The protein below binds the small molecule below.
Small molecule (SMILES): CC(=O)N[C@@H]1[C@@H](O)[C@H](O)[C@@H](CO)O[C@H]1O

Sequence of chain 1.D:
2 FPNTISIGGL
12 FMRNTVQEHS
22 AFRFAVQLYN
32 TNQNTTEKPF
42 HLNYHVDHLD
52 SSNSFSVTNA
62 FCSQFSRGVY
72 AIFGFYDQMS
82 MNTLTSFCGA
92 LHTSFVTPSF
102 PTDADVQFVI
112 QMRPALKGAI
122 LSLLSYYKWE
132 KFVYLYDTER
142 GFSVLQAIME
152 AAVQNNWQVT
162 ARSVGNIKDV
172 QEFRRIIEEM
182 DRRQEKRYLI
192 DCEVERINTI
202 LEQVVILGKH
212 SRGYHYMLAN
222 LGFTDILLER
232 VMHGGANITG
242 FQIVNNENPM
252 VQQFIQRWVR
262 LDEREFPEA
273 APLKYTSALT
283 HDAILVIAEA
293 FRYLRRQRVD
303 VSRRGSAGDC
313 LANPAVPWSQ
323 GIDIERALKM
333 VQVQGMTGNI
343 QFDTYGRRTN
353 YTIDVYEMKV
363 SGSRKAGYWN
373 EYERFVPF

Binding-site contacts:
Ligand atom C7 contacts residue ARG188 of chain 1.D at 3.8 Å.
Ligand atom C8 contacts residue ARG188 of chain 1.D at 4.1 Å.
Ligand atom C2 contacts residue ASN238 of chain 1.D at 2.4 Å.
Ligand atom C1 contacts residue HIS216 of chain 1.D at 4.3 Å.
Ligand atom N2 contacts residue HIS216 of chain 1.D at 4.3 Å.
Ligand atom C8 contacts residue GLY214 of chain 1.D at 3.1 Å.
Ligand atom O3 contacts residue ARG188 of chain 1.D at 3.6 Å (salt-bridge).
Ligand atom C1 contacts residue ASN238 of chain 1.D at 1.4 Å.
Ligand atom C3 contacts residue ASN238 of chain 1.D at 3.7 Å.
Ligand atom O7 contacts residue HIS216 of chain 1.D at 3.8 Å.
Ligand atom C8 contacts residue LYS187 of chain 1.D at 4.4 Å.
Ligand atom O7 contacts residue ASN238 of chain 1.D at 4.3 Å.
Ligand atom C2 contacts residue HIS216 of chain 1.D at 4.1 Å.
Ligand atom N2 contacts residue ASN238 of chain 1.D at 2.9 Å (h-bond).
Ligand atom C4 contacts residue ASN238 of chain 1.D at 4.1 Å.
Ligand atom O6 contacts residue ASN238 of chain 1.D at 4.5 Å.
Ligand atom C8 contacts residue TYR215 of chain 1.D at 4.0 Å (hydrophobic).
Ligand atom C7 contacts residue ASN238 of chain 1.D at 3.8 Å.
Ligand atom O5 contacts residue ASN238 of chain 1.D at 2.3 Å (h-bond).
Ligand atom O7 contacts residue ARG188 of chain 1.D at 2.8 Å (salt-bridge).
Ligand atom C7 contacts residue HIS216 of chain 1.D at 3.8 Å.
Ligand atom C5 contacts residue ASN238 of chain 1.D at 3.6 Å.
Ligand atom C8 contacts residue HIS216 of chain 1.D at 4.1 Å.
Ligand atom O6 contacts residue LYS361 of chain 1.D at 3.7 Å.